Binding-site contacts:
Ligand atom O contacts residue THR1 of chain 1.Y at 2.2 Å (h-bond).
Ligand atom N contacts residue GLY47 of chain 1.Y at 2.8 Å (h-bond).
Ligand atom CD2 contacts residue ALA27 of chain 1.Y at 3.7 Å (hydrophobic).
Ligand atom CG contacts residue LYS33 of chain 1.Y at 3.7 Å.
Ligand atom CE1 contacts residue ALA49 of chain 1.Y at 3.5 Å (hydrophobic).
Ligand atom CB contacts residue LYS33 of chain 1.Y at 3.8 Å.
Ligand atom O contacts residue GLY47 of chain 1.Y at 3.0 Å (h-bond).
Ligand atom N contacts residue THR1 of chain 1.Y at 3.6 Å.
Ligand atom CB contacts residue THR1 of chain 1.Y at 2.7 Å.
Ligand atom C contacts residue THR1 of chain 1.Y at 1.4 Å.
Ligand atom CB contacts residue GLY47 of chain 1.Y at 3.6 Å.
Ligand atom O contacts residue THR21 of chain 1.Y at 3.4 Å (h-bond).
Ligand atom C contacts residue ASP126 of chain 1.Z at 3.8 Å.
Ligand atom CD2 contacts residue LYS33 of chain 1.Y at 3.8 Å.
Ligand atom N contacts residue THR21 of chain 1.Y at 3.1 Å (h-bond).
Ligand atom CZ contacts residue VAL31 of chain 1.Y at 3.1 Å (hydrophobic).
Ligand atom O contacts residue THR21 of chain 1.Y at 3.1 Å (h-bond).
Ligand atom CA contacts residue THR1 of chain 1.Y at 2.4 Å.
Ligand atom C contacts residue GLY47 of chain 1.Y at 3.5 Å.
Ligand atom CB contacts residue GLY47 of chain 1.Y at 3.7 Å.
Ligand atom C3 contacts residue THR1 of chain 1.Y at 2.5 Å.
Ligand atom O contacts residue ALA20 of chain 1.Y at 3.3 Å.
Ligand atom CA contacts residue GLY47 of chain 1.Y at 3.3 Å.
Ligand atom C contacts residue LYS33 of chain 1.Y at 3.8 Å.
Ligand atom C3 contacts residue ARG19 of chain 1.Y at 3.4 Å.
Ligand atom C2 contacts residue THR1 of chain 1.Y at 1.5 Å.
Ligand atom O contacts residue ALA46 of chain 1.Y at 3.7 Å.
Ligand atom O contacts residue MES1 of chain 1.RA at 3.2 Å (h-bond).
Ligand atom CE1 contacts residue VAL31 of chain 1.Y at 3.2 Å (hydrophobic).
Ligand atom C1 contacts residue THR1 of chain 1.Y at 2.5 Å.
Ligand atom C1 contacts residue MES1 of chain 1.RA at 3.2 Å.
Ligand atom CZ contacts residue ALA49 of chain 1.Y at 3.7 Å (hydrophobic).
Ligand atom CH3 contacts residue ASP126 of chain 1.Z at 3.4 Å.
Ligand atom C3 contacts residue TYR170 of chain 1.Y at 3.3 Å (hydrophobic).
Ligand atom CA contacts residue THR21 of chain 1.Y at 3.5 Å.
Ligand atom N contacts residue ASP126 of chain 1.Z at 3.2 Å (salt-bridge).
Ligand atom CG contacts residue ASP126 of chain 1.Z at 3.8 Å.
Ligand atom O contacts residue THR1 of chain 1.Y at 3.2 Å (h-bond).
Ligand atom C contacts residue THR21 of chain 1.Y at 3.8 Å.
Ligand atom O contacts residue ALA49 of chain 1.Y at 3.1 Å (h-bond).

Sequence of chain 1.Y:
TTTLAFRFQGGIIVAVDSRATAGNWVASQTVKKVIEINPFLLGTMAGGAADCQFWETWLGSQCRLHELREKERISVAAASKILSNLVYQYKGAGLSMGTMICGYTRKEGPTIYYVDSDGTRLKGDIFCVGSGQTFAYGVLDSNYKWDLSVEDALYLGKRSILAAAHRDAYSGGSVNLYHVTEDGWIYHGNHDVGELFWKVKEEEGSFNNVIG

Sequence of chain 1.Z:
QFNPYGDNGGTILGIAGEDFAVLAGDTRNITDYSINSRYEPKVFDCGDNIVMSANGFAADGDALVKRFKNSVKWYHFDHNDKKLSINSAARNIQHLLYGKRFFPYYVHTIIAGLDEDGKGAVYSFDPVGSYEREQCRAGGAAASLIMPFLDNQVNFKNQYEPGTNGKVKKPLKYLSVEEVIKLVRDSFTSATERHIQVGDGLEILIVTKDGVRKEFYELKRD

The protein below binds the small molecule below.
Small molecule (SMILES): CC(=O)N[C@@H](CC(C)C)C(=O)N[C@@H](C)C(=O)N[C@@H](Cc1ccccc1)[C@@H](O)[C@H](C)CO